Binding-site contacts:
Ligand atom C5 contacts residue ASN358 of chain 41.F at 3.6 Å.
Ligand atom O7 contacts residue SER345 of chain 41.F at 4.2 Å.
Ligand atom C7 contacts residue ASN358 of chain 41.F at 3.4 Å.
Ligand atom C3 contacts residue ASN358 of chain 41.F at 3.8 Å.
Ligand atom O5 contacts residue ASN358 of chain 41.F at 2.4 Å (h-bond).
Ligand atom C1 contacts residue ASN358 of chain 41.F at 1.4 Å.
Ligand atom C4 contacts residue ASN358 of chain 41.F at 4.2 Å.
Ligand atom O7 contacts residue ASN358 of chain 41.F at 3.3 Å (h-bond).
Ligand atom O7 contacts residue SER343 of chain 41.F at 4.3 Å.
Ligand atom N2 contacts residue ASN358 of chain 41.F at 2.9 Å (h-bond).
Ligand atom C2 contacts residue ASN358 of chain 41.F at 2.5 Å.

Sequence of chain 41.F:
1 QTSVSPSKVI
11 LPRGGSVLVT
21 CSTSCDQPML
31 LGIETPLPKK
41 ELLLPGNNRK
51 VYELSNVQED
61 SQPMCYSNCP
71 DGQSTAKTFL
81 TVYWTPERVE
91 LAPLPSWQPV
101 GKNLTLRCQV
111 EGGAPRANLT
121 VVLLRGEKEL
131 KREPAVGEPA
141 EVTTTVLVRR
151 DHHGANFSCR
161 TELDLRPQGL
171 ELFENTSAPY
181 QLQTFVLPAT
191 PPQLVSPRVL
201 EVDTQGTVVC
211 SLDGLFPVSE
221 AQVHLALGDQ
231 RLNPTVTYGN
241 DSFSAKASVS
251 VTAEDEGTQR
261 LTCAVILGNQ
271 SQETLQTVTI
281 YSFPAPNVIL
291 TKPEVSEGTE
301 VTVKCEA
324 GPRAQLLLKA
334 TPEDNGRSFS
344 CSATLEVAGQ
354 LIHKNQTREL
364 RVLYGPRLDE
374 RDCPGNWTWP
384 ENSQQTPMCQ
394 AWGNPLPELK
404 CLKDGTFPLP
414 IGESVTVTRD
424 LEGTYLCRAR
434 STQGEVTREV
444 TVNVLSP

The protein below binds the small molecule below.
Small molecule (SMILES): CC(=O)N[C@@H]1[C@@H](O)[C@H](O)[C@@H](CO)O[C@H]1O